A small-molecule ligand and the protein it binds are described below.
Small molecule (SMILES): NS(=O)(=O)c1cc2c(cc1Cl)N[C@H]([C@H]1C[C@H]3C=C[C@@H]1C3)NS2(=O)=O

Binding-site contacts:
Ligand atom C4 contacts residue LYS751 of chain 1.C at 4.0 Å.
Ligand atom C12 contacts residue SER750 of chain 1.C at 4.0 Å.
Ligand atom O2 contacts residue SER518 of chain 1.D at 3.3 Å (h-bond).
Ligand atom C11 contacts residue MET517 of chain 1.D at 3.8 Å (hydrophobic).
Ligand atom C6 contacts residue SER775 of chain 1.D at 3.7 Å.
Ligand atom C5 contacts residue ILE502 of chain 1.C at 3.8 Å (hydrophobic).
Ligand atom O3 contacts residue LYS784 of chain 1.D at 4.0 Å.
Ligand atom C7 contacts residue ILE502 of chain 1.C at 3.8 Å (hydrophobic).
Ligand atom C11 contacts residue SER518 of chain 1.D at 3.9 Å.
Ligand atom C10 contacts residue SER775 of chain 1.D at 3.3 Å.
Ligand atom N1 contacts residue PRO515 of chain 1.D at 2.9 Å (h-bond).
Ligand atom N3 contacts residue SER750 of chain 1.C at 3.6 Å (h-bond).
Ligand atom N2 contacts residue SER775 of chain 1.D at 2.7 Å (h-bond).
Ligand atom C5 contacts residue LEU772 of chain 1.D at 3.8 Å (hydrophobic).
Ligand atom S1 contacts residue PRO515 of chain 1.D at 4.0 Å.
Ligand atom C7 contacts residue LEU772 of chain 1.D at 3.7 Å (hydrophobic).
Ligand atom O4 contacts residue LYS784 of chain 1.D at 3.2 Å.
Ligand atom C4 contacts residue ILE502 of chain 1.C at 3.6 Å (hydrophobic).
Ligand atom CL contacts residue ASP781 of chain 1.D at 3.2 Å.
Ligand atom C2 contacts residue PRO515 of chain 1.D at 3.7 Å (hydrophobic).
Ligand atom N2 contacts residue PRO515 of chain 1.D at 3.8 Å.
Ligand atom C8 contacts residue PRO515 of chain 1.D at 3.5 Å (hydrophobic).
Ligand atom C14 contacts residue SER775 of chain 1.D at 3.1 Å.
Ligand atom C12 contacts residue PHE516 of chain 1.D at 4.0 Å (hydrophobic).
Ligand atom N2 contacts residue SER750 of chain 1.C at 3.8 Å.
Ligand atom CL contacts residue LEU780 of chain 1.D at 3.6 Å.
Ligand atom C8 contacts residue SER775 of chain 1.D at 4.0 Å.
Ligand atom O2 contacts residue MET517 of chain 1.D at 3.3 Å.
Ligand atom N3 contacts residue ASP781 of chain 1.D at 3.6 Å.
Ligand atom C10 contacts residue SER750 of chain 1.C at 4.0 Å.
Ligand atom C4 contacts residue GLY752 of chain 1.C at 3.4 Å.
Ligand atom C3 contacts residue GLY752 of chain 1.C at 3.7 Å.
Ligand atom O1 contacts residue LYS751 of chain 1.C at 4.0 Å.
Ligand atom C1 contacts residue PRO515 of chain 1.D at 3.4 Å (hydrophobic).
Ligand atom C11 contacts residue SER750 of chain 1.C at 4.0 Å.
Ligand atom O3 contacts residue MET517 of chain 1.D at 3.6 Å.
Ligand atom C7 contacts residue LYS514 of chain 1.D at 3.7 Å.
Ligand atom C3 contacts residue PRO515 of chain 1.C at 3.6 Å (hydrophobic).
Ligand atom O2 contacts residue PRO515 of chain 1.D at 3.7 Å.
Ligand atom O3 contacts residue SER518 of chain 1.D at 3.5 Å (h-bond).

Sequence of chain 1.D:
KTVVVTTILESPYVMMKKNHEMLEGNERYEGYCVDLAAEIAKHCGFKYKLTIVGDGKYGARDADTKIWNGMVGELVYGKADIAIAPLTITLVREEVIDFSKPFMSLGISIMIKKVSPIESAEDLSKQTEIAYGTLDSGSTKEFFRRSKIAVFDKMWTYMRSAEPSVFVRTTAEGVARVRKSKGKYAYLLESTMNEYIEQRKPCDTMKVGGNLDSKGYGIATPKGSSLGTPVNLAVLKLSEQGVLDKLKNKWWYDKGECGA

Sequence of chain 1.C:
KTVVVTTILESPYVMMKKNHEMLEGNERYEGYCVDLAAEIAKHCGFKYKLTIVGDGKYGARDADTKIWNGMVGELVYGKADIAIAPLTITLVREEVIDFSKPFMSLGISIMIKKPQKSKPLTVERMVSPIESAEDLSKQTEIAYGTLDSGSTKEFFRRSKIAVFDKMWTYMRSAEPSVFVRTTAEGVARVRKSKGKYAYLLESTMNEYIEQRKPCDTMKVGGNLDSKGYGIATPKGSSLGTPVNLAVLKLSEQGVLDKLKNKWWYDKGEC